A small-molecule ligand and the protein it binds are described below.
Small molecule (SMILES): CC(=O)N[C@@H]1[C@@H](O)[C@H](O)[C@@H](CO)O[C@H]1O

Sequence of chain 1.A:
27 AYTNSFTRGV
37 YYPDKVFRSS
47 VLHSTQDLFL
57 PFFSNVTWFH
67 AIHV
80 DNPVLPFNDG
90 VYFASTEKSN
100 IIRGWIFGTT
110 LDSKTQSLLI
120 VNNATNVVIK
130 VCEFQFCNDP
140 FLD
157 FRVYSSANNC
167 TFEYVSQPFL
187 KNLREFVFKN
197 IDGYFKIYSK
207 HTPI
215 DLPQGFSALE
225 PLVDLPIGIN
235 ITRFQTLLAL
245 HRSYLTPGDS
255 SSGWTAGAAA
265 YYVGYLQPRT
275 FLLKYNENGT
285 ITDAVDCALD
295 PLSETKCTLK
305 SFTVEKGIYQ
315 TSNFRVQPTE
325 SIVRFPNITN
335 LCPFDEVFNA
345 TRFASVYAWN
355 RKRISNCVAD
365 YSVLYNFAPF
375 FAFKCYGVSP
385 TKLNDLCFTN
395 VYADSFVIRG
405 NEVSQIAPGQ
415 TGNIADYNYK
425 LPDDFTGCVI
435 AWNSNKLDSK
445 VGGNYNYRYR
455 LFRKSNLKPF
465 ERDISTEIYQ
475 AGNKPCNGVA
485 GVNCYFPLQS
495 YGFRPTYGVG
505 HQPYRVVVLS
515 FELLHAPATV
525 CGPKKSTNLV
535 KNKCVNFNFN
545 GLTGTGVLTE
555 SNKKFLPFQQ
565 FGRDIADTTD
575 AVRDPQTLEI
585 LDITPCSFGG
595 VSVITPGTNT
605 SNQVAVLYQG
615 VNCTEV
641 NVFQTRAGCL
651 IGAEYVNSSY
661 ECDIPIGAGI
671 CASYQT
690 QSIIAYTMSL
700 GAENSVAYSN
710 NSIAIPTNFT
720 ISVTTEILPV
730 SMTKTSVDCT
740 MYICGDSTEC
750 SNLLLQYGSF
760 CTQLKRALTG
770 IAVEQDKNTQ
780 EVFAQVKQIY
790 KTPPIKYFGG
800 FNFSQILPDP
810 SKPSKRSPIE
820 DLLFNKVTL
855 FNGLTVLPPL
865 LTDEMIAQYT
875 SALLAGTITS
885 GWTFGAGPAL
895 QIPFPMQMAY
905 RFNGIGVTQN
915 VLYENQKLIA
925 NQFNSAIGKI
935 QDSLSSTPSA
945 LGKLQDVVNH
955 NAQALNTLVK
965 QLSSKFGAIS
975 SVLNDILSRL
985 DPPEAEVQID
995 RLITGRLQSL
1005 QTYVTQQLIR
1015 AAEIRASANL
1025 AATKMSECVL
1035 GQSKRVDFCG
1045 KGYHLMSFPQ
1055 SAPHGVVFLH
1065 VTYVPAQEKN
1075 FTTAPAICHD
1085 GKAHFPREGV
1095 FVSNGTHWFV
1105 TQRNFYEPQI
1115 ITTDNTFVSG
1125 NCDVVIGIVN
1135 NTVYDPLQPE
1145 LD

Binding-site contacts:
Ligand atom N2 contacts residue ASN603 of chain 1.A at 3.9 Å.
Ligand atom O7 contacts residue ASN603 of chain 1.A at 3.1 Å (h-bond).
Ligand atom C4 contacts residue ASN603 of chain 1.A at 3.9 Å.
Ligand atom C1 contacts residue ASN603 of chain 1.A at 4.2 Å.
Ligand atom C3 contacts residue ASN603 of chain 1.A at 3.7 Å.
Ligand atom O5 contacts residue ASN603 of chain 1.A at 4.2 Å.
Ligand atom C5 contacts residue ASN603 of chain 1.A at 4.5 Å.
Ligand atom C7 contacts residue ASN603 of chain 1.A at 3.8 Å.
Ligand atom C2 contacts residue ASN603 of chain 1.A at 3.2 Å.
Ligand atom O3 contacts residue ASN603 of chain 1.A at 3.4 Å (h-bond).